Sequence of chain 1.C:
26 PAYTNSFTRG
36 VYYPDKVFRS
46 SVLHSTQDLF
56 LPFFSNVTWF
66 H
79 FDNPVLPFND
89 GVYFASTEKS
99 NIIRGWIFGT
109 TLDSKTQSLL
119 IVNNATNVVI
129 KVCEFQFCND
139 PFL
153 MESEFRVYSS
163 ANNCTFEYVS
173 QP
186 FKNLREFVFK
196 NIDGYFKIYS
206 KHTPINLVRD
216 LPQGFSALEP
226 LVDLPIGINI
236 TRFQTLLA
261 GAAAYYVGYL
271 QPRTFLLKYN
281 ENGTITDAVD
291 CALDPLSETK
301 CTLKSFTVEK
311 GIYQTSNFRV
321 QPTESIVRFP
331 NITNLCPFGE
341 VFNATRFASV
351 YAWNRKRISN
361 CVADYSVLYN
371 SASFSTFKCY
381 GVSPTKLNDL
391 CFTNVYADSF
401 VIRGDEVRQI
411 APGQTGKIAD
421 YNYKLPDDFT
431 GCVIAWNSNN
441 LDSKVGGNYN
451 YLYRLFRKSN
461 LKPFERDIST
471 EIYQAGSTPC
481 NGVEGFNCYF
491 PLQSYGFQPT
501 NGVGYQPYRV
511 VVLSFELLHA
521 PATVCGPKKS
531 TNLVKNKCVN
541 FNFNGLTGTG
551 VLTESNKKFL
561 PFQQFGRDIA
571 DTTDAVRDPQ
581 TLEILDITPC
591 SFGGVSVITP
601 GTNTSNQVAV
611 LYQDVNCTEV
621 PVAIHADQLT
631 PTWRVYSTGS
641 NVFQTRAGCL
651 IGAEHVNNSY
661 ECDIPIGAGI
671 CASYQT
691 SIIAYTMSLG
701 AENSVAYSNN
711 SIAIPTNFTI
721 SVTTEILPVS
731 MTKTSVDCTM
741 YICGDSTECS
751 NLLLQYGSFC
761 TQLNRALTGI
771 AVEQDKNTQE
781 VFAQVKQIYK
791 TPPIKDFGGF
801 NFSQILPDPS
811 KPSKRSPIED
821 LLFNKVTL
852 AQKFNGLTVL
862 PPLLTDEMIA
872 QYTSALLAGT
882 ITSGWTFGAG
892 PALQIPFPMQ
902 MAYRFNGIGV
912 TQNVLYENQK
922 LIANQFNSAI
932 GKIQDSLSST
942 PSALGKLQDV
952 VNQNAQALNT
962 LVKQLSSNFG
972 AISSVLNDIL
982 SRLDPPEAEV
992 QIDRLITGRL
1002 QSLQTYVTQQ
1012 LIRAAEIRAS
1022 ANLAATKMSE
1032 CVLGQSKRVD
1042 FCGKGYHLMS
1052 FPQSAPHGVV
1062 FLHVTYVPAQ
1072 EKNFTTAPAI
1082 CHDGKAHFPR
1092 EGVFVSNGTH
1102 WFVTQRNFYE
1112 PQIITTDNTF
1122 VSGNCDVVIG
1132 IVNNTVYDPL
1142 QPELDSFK

The small molecule below binds the protein below.
Small molecule (SMILES): CC(=O)N[C@H]1[C@H](O[C@H]2[C@H](O)[C@@H](NC(C)=O)CO[C@@H]2CO)O[C@H](CO)[C@@H](O[C@@H]2O[C@H](CO)[C@@H](O)[C@H](O)[C@@H]2O)[C@@H]1O

Binding-site contacts:
Ligand atom C3 contacts residue GLN580 of chain 1.C at 3.4 Å.
Ligand atom N2 contacts residue ASN331 of chain 1.C at 2.6 Å (h-bond).
Ligand atom C7 contacts residue ASN331 of chain 1.C at 3.2 Å.
Ligand atom C2 contacts residue ASN331 of chain 1.C at 2.6 Å.
Ligand atom C8 contacts residue ASN331 of chain 1.C at 3.5 Å.
Ligand atom C5 contacts residue GLN580 of chain 1.C at 4.1 Å.
Ligand atom C4 contacts residue GLN580 of chain 1.C at 4.2 Å.
Ligand atom O7 contacts residue ASN331 of chain 1.C at 4.1 Å.
Ligand atom C5 contacts residue ASN331 of chain 1.C at 3.7 Å.
Ligand atom C1 contacts residue GLN580 of chain 1.C at 3.8 Å.
Ligand atom O4 contacts residue GLN580 of chain 1.C at 4.3 Å.
Ligand atom C8 contacts residue LEU582 of chain 1.C at 3.8 Å (hydrophobic).
Ligand atom O5 contacts residue ASN331 of chain 1.C at 2.4 Å (h-bond).
Ligand atom N2 contacts residue GLN580 of chain 1.C at 3.9 Å.
Ligand atom C3 contacts residue ASN331 of chain 1.C at 3.9 Å.
Ligand atom O5 contacts residue GLN580 of chain 1.C at 4.5 Å.
Ligand atom C1 contacts residue ASN331 of chain 1.C at 1.5 Å.
Ligand atom C2 contacts residue GLN580 of chain 1.C at 3.9 Å.
Ligand atom O3 contacts residue GLN580 of chain 1.C at 4.2 Å.
Ligand atom C4 contacts residue ASN331 of chain 1.C at 4.3 Å.